Sequence of chain 2.A:
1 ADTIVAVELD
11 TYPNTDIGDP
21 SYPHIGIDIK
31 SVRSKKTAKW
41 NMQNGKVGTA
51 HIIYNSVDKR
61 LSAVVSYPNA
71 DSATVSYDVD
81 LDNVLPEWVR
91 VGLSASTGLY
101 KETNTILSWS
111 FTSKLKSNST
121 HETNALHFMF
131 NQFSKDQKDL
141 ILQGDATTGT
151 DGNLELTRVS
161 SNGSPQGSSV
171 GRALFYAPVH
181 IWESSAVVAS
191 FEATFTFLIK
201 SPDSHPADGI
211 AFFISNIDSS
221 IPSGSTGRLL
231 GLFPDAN

This protein binds this small molecule.
Small molecule (SMILES): OCc1cn([C@H]2O[C@H](CO)[C@@H](O)[C@H](O)[C@@H]2O)nn1

Binding-site contacts:
Ligand atom C6 contacts residue LEU99 of chain 2.A at 4.0 Å (hydrophobic).
Ligand atom C3 contacts residue ASN14 of chain 2.A at 4.2 Å.
Ligand atom O3 contacts residue THR226 of chain 2.A at 4.3 Å.
Ligand atom O6 contacts residue ALA207 of chain 2.A at 3.5 Å.
Ligand atom C5 contacts residue LEU99 of chain 2.A at 4.1 Å (hydrophobic).
Ligand atom O4 contacts residue ASP208 of chain 2.A at 2.6 Å (salt-bridge).
Ligand atom O5 contacts residue TYR100 of chain 2.A at 4.2 Å.
Ligand atom C3 contacts residue GLY227 of chain 2.A at 4.4 Å.
Ligand atom O4 contacts residue ASN14 of chain 2.A at 2.9 Å (h-bond).
Ligand atom O6 contacts residue GLY98 of chain 2.A at 3.3 Å.
Ligand atom O2 contacts residue LEU99 of chain 2.A at 3.7 Å.
Ligand atom O4 contacts residue TYR12 of chain 2.A at 3.7 Å.
Ligand atom O3 contacts residue ARG228 of chain 2.A at 2.9 Å (salt-bridge).
Ligand atom C4 contacts residue ARG228 of chain 2.A at 3.8 Å.
Ligand atom O3 contacts residue GLY227 of chain 2.A at 3.6 Å.
Ligand atom O6 contacts residue LEU99 of chain 2.A at 3.0 Å (h-bond).
Ligand atom C4 contacts residue ASN14 of chain 2.A at 4.0 Å.
Ligand atom C4 contacts residue GLY227 of chain 2.A at 4.1 Å.
Ligand atom C02 contacts residue LEU99 of chain 2.A at 4.3 Å (hydrophobic).
Ligand atom N03 contacts residue LEU99 of chain 2.A at 4.0 Å.
Ligand atom C2 contacts residue LEU99 of chain 2.A at 4.3 Å (hydrophobic).
Ligand atom O4 contacts residue ARG228 of chain 2.A at 3.4 Å.
Ligand atom C5 contacts residue ASP208 of chain 2.A at 4.1 Å.
Ligand atom O4 contacts residue GLY227 of chain 2.A at 4.1 Å.
Ligand atom O6 contacts residue ASP208 of chain 2.A at 2.8 Å (salt-bridge).
Ligand atom C6 contacts residue ASP208 of chain 2.A at 3.5 Å.
Ligand atom C6 contacts residue ALA207 of chain 2.A at 3.7 Å (hydrophobic).
Ligand atom O2 contacts residue GLY98 of chain 2.A at 3.6 Å.
Ligand atom C6 contacts residue TYR100 of chain 2.A at 3.9 Å (hydrophobic).
Ligand atom O5 contacts residue GLY98 of chain 2.A at 4.2 Å.
Ligand atom C5 contacts residue TYR12 of chain 2.A at 3.9 Å (hydrophobic).
Ligand atom C4 contacts residue ASP208 of chain 2.A at 3.4 Å.
Ligand atom O2 contacts residue GLY227 of chain 2.A at 4.1 Å.
Ligand atom O01 contacts residue LEU99 of chain 2.A at 4.4 Å.
Ligand atom O01 contacts residue TYR12 of chain 2.A at 3.9 Å.
Ligand atom C1 contacts residue LEU99 of chain 2.A at 3.6 Å (hydrophobic).
Ligand atom C6 contacts residue TYR12 of chain 2.A at 3.7 Å (hydrophobic).
Ligand atom O6 contacts residue TYR100 of chain 2.A at 3.0 Å (h-bond).
Ligand atom C3 contacts residue ARG228 of chain 2.A at 3.9 Å.
Ligand atom O5 contacts residue LEU99 of chain 2.A at 3.1 Å (h-bond).